Binding-site contacts:
Ligand atom C38 contacts residue GLN77 of chain 1.C at 3.5 Å.
Ligand atom O40 contacts residue ASN237 of chain 1.C at 3.5 Å (h-bond).
Ligand atom C06 contacts residue THR236 of chain 1.C at 3.4 Å.
Ligand atom C36 contacts residue ARG239 of chain 1.C at 3.6 Å.
Ligand atom C09 contacts residue LEU34 of chain 1.C at 3.6 Å (hydrophobic).
Ligand atom C17 contacts residue ASP232 of chain 1.C at 3.4 Å.
Ligand atom N18 contacts residue THR235 of chain 1.C at 3.5 Å (h-bond).
Ligand atom C27 contacts residue THR76 of chain 1.C at 3.5 Å.
Ligand atom C04 contacts residue GLY234 of chain 1.C at 3.2 Å.
Ligand atom O42 contacts residue ASN237 of chain 1.C at 2.9 Å (h-bond).
Ligand atom O40 contacts residue SER329 of chain 1.C at 3.2 Å (h-bond).
Ligand atom C19 contacts residue GLY38 of chain 1.C at 3.5 Å.
Ligand atom N21 contacts residue GLY38 of chain 1.C at 3.0 Å (h-bond).
Ligand atom C15 contacts residue ASP36 of chain 1.C at 3.3 Å.
Ligand atom C30 contacts residue LYS228 of chain 1.C at 3.5 Å.
Ligand atom C24 contacts residue PRO74 of chain 1.C at 3.3 Å (hydrophobic).
Ligand atom O26 contacts residue THR76 of chain 1.C at 2.9 Å (h-bond).
Ligand atom O40 contacts residue ARG239 of chain 1.C at 3.3 Å.
Ligand atom C27 contacts residue ASP232 of chain 1.C at 3.3 Å.
Ligand atom C25 contacts residue GLY38 of chain 1.C at 3.3 Å.
Ligand atom C12 contacts residue GLN77 of chain 1.C at 3.4 Å.
Ligand atom C12 contacts residue PHE112 of chain 1.C at 3.6 Å (hydrophobic).
Ligand atom C02 contacts residue THR235 of chain 1.C at 3.6 Å.
Ligand atom C13 contacts residue GLN77 of chain 1.C at 3.6 Å.
Ligand atom C07 contacts residue GLN77 of chain 1.C at 3.4 Å.
Ligand atom C30 contacts residue TYR202 of chain 1.C at 3.5 Å (hydrophobic).
Ligand atom C32 contacts residue GLY234 of chain 1.C at 3.3 Å.
Ligand atom C19 contacts residue ASP232 of chain 1.C at 3.3 Å.
Ligand atom N31 contacts residue GLY234 of chain 1.C at 3.1 Å (h-bond).
Ligand atom N18 contacts residue ASP232 of chain 1.C at 2.7 Å (salt-bridge).
Ligand atom C22 contacts residue TYR75 of chain 1.C at 3.5 Å (hydrophobic).
Ligand atom C32 contacts residue LEU34 of chain 1.C at 3.4 Å (hydrophobic).
Ligand atom C08 contacts residue GLY234 of chain 1.C at 3.6 Å.
Ligand atom C17 contacts residue ASP36 of chain 1.C at 3.2 Å.
Ligand atom O42 contacts residue THR235 of chain 1.C at 3.5 Å.
Ligand atom O26 contacts residue TYR75 of chain 1.C at 3.1 Å.
Ligand atom C22 contacts residue PRO74 of chain 1.C at 3.3 Å (hydrophobic).
Ligand atom O01 contacts residue THR76 of chain 1.C at 3.3 Å.
Ligand atom C10 contacts residue LEU34 of chain 1.C at 3.5 Å (hydrophobic).
Ligand atom O42 contacts residue THR236 of chain 1.C at 3.3 Å (h-bond).

This protein binds this small molecule.
Small molecule (SMILES): CCCC[C@H](NC[C@@H]1Cc2cccc(c2)CCCCc2cc(cc(N(CCC)S(C)(=O)=O)c2)C(=O)N1)C(=O)NCC(C)C

Sequence of chain 1.C:
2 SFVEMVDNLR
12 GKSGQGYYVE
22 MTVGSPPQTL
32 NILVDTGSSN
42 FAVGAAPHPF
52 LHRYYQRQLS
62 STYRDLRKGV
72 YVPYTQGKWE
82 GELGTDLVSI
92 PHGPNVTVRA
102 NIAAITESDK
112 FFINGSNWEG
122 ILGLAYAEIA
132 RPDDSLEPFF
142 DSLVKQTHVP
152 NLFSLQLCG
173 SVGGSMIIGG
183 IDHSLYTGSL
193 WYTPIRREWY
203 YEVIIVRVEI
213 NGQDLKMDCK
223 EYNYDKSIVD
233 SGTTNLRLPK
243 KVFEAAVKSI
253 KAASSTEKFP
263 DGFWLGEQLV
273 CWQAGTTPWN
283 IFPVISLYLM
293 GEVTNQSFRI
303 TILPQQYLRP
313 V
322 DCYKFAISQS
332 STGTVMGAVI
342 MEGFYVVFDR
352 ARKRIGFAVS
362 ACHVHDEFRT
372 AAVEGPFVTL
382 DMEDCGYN